Sequence of chain 1.E:
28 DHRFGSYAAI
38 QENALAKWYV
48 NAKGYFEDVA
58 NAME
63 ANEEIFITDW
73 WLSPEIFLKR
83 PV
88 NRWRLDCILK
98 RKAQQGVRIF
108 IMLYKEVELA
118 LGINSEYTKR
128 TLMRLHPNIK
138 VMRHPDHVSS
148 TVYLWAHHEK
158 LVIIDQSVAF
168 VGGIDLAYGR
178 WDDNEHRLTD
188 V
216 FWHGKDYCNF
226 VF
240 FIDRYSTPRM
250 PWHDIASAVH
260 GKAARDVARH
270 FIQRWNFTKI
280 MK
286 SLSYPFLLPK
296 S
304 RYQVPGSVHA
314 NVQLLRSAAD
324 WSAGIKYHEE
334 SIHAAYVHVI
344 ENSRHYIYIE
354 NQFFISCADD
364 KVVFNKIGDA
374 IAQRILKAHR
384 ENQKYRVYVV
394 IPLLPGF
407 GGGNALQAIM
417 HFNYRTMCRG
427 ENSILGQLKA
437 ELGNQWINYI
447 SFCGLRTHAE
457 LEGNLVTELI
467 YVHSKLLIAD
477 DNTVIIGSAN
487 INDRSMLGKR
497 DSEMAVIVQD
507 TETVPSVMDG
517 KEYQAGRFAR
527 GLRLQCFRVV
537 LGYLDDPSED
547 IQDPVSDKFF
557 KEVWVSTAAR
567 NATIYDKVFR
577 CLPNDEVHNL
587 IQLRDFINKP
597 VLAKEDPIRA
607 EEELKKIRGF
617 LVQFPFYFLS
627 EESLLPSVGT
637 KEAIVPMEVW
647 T

The small molecule below binds the protein below.
Small molecule (SMILES): C[C@@H](CN1CCC2(CC1)OC(=O)NC[C@H]2c1cccc(F)c1)NC(=O)c1ccc(F)cc1

Binding-site contacts:
Ligand atom C22 contacts residue PHE356 of chain 1.E at 3.9 Å (hydrophobic).
Ligand atom C23 contacts residue ARG490 of chain 1.E at 4.0 Å.
Ligand atom C4 contacts residue TRP72 of chain 1.E at 4.0 Å (hydrophobic).
Ligand atom F2 contacts residue ARG490 of chain 1.E at 3.9 Å.
Ligand atom C3 contacts residue TRP72 of chain 1.E at 3.7 Å (hydrophobic).
Ligand atom F2 contacts residue PHE356 of chain 1.E at 3.5 Å.
Ligand atom F2 contacts residue ILE415 of chain 1.E at 4.1 Å.
Ligand atom C22 contacts residue ARG490 of chain 1.E at 3.8 Å.
Ligand atom C8 contacts residue TRP72 of chain 1.E at 3.8 Å (hydrophobic).
Ligand atom C22 contacts residue ASN488 of chain 1.E at 4.0 Å.
Ligand atom C14 contacts residue TRP73 of chain 1.E at 3.5 Å (hydrophobic).
Ligand atom C15 contacts residue GLN355 of chain 1.E at 3.7 Å.
Ligand atom O1 contacts residue GLN355 of chain 1.E at 3.4 Å (h-bond).
Ligand atom C8 contacts residue ARG177 of chain 1.E at 4.0 Å.
Ligand atom C14 contacts residue TRP72 of chain 1.E at 4.0 Å (hydrophobic).
Ligand atom C9 contacts residue PHE225 of chain 1.E at 3.9 Å (hydrophobic).
Ligand atom C9 contacts residue TRP72 of chain 1.E at 4.1 Å (hydrophobic).
Ligand atom O3 contacts residue TRP72 of chain 1.E at 3.1 Å.
Ligand atom C11 contacts residue PHE225 of chain 1.E at 3.9 Å (hydrophobic).
Ligand atom C21 contacts residue ILE415 of chain 1.E at 3.8 Å (hydrophobic).
Ligand atom F2 contacts residue ASN488 of chain 1.E at 2.6 Å.
Ligand atom C5 contacts residue GLN355 of chain 1.E at 3.9 Å.
Ligand atom C1 contacts residue ASN486 of chain 1.E at 3.6 Å.
Ligand atom O2 contacts residue PHE356 of chain 1.E at 4.0 Å.
Ligand atom C15 contacts residue PHE400 of chain 1.E at 4.0 Å (hydrophobic).
Ligand atom C23 contacts residue PHE356 of chain 1.E at 3.9 Å (hydrophobic).
Ligand atom O1 contacts residue HIS155 of chain 1.E at 2.8 Å (h-bond).
Ligand atom O1 contacts residue ASN486 of chain 1.E at 2.8 Å (h-bond).
Ligand atom C10 contacts residue PHE225 of chain 1.E at 3.6 Å (hydrophobic).
Ligand atom C7 contacts residue PHE225 of chain 1.E at 3.9 Å (hydrophobic).
Ligand atom C5 contacts residue GLY399 of chain 1.E at 4.1 Å.
Ligand atom C7 contacts residue TRP251 of chain 1.E at 3.4 Å (hydrophobic).
Ligand atom C21 contacts residue VAL645 of chain 1.E at 3.8 Å (hydrophobic).
Ligand atom F1 contacts residue GLY119 of chain 1.E at 3.1 Å.
Ligand atom C1 contacts residue HIS155 of chain 1.E at 3.4 Å.
Ligand atom C13 contacts residue TRP73 of chain 1.E at 3.6 Å (hydrophobic).
Ligand atom N3 contacts residue HIS155 of chain 1.E at 3.2 Å.
Ligand atom O2 contacts residue GLN355 of chain 1.E at 3.9 Å.
Ligand atom C16 contacts residue PHE400 of chain 1.E at 3.6 Å (hydrophobic).
Ligand atom O3 contacts residue ARG177 of chain 1.E at 2.8 Å (salt-bridge).